Binding-site contacts:
Ligand atom O6 contacts residue ARG125 of chain 1.B at 3.7 Å.
Ligand atom C2 contacts residue ARG125 of chain 1.B at 3.8 Å.
Ligand atom C6 contacts residue TYR162 of chain 1.B at 4.4 Å (hydrophobic).
Ligand atom O2 contacts residue ASP129 of chain 1.B at 3.9 Å.
Ligand atom C7 contacts residue THR352 of chain 1.B at 4.1 Å.
Ligand atom C1 contacts residue THR352 of chain 1.B at 4.4 Å.
Ligand atom O5 contacts residue ASN345 of chain 1.B at 2.3 Å (h-bond).
Ligand atom C4 contacts residue ASN345 of chain 1.B at 4.2 Å.
Ligand atom C8 contacts residue THR352 of chain 1.B at 3.4 Å.
Ligand atom O2 contacts residue PRO374 of chain 1.B at 4.1 Å.
Ligand atom O2 contacts residue ARG125 of chain 1.B at 3.4 Å.
Ligand atom C3 contacts residue ASN345 of chain 1.B at 3.8 Å.
Ligand atom O5 contacts residue ARG125 of chain 1.B at 3.8 Å.
Ligand atom C5 contacts residue ASP129 of chain 1.B at 4.4 Å.
Ligand atom C5 contacts residue ASN345 of chain 1.B at 3.6 Å.
Ligand atom N2 contacts residue THR352 of chain 1.B at 4.4 Å.
Ligand atom C1 contacts residue ASN348 of chain 1.B at 4.3 Å.
Ligand atom C7 contacts residue ASN345 of chain 1.B at 3.3 Å.
Ligand atom C1 contacts residue ASN345 of chain 1.B at 1.4 Å.
Ligand atom C6 contacts residue ASP129 of chain 1.B at 3.7 Å.
Ligand atom N2 contacts residue ASN345 of chain 1.B at 2.8 Å (h-bond).
Ligand atom C2 contacts residue THR352 of chain 1.B at 4.2 Å.
Ligand atom O6 contacts residue LEU128 of chain 1.B at 4.1 Å.
Ligand atom C2 contacts residue ASN345 of chain 1.B at 2.5 Å.
Ligand atom O5 contacts residue THR352 of chain 1.B at 4.4 Å.
Ligand atom O5 contacts residue ASN348 of chain 1.B at 4.1 Å.
Ligand atom C1 contacts residue LYS346 of chain 1.B at 4.0 Å.
Ligand atom C4 contacts residue ASP129 of chain 1.B at 4.1 Å.
Ligand atom O7 contacts residue ASN345 of chain 1.B at 3.6 Å (h-bond).
Ligand atom C8 contacts residue ASN345 of chain 1.B at 4.2 Å.
Ligand atom C1 contacts residue ARG125 of chain 1.B at 4.3 Å.

Sequence of chain 1.B:
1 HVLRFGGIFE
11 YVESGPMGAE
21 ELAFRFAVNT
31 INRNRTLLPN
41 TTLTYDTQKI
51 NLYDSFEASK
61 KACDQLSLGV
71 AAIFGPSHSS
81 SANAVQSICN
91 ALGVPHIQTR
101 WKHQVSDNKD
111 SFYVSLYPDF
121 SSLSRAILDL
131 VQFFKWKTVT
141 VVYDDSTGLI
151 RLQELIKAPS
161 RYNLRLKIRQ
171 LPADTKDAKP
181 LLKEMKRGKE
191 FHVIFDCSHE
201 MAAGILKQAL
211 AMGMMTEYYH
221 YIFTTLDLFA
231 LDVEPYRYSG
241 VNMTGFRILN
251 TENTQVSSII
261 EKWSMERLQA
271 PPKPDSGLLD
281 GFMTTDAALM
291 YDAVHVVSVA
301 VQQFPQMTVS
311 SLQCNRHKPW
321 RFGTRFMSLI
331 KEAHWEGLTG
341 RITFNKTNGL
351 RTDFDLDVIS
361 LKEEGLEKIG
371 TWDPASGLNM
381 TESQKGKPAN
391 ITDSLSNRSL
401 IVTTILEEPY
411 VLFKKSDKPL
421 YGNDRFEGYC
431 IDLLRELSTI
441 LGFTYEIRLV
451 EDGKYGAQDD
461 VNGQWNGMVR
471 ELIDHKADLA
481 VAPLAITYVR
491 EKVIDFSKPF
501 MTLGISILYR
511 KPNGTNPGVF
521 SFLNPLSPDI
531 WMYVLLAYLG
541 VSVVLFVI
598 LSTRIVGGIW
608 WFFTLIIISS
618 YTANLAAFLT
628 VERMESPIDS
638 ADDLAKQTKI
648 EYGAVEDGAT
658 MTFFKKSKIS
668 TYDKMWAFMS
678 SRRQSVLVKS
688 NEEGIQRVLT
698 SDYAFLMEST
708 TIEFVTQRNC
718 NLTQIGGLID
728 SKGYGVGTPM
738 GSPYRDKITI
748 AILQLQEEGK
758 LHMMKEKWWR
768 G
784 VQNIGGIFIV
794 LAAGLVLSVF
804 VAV

The protein below binds the small molecule below.
Small molecule (SMILES): CC(=O)N[C@H]1[C@H](O[C@H]2[C@H](O)[C@@H](NC(C)=O)CO[C@@H]2CO)O[C@H](CO)[C@@H](OC2O[C@H](CO[C@H]3O[C@H](CO)[C@@H](O)[C@H](O)[C@@H]3O)[C@@H](O)[C@H](O[C@H]3O[C@H](CO)[C@@H](O)[C@H](O)[C@@H]3O)[C@@H]2O)[C@@H]1O